Sequence of chain 1.B:
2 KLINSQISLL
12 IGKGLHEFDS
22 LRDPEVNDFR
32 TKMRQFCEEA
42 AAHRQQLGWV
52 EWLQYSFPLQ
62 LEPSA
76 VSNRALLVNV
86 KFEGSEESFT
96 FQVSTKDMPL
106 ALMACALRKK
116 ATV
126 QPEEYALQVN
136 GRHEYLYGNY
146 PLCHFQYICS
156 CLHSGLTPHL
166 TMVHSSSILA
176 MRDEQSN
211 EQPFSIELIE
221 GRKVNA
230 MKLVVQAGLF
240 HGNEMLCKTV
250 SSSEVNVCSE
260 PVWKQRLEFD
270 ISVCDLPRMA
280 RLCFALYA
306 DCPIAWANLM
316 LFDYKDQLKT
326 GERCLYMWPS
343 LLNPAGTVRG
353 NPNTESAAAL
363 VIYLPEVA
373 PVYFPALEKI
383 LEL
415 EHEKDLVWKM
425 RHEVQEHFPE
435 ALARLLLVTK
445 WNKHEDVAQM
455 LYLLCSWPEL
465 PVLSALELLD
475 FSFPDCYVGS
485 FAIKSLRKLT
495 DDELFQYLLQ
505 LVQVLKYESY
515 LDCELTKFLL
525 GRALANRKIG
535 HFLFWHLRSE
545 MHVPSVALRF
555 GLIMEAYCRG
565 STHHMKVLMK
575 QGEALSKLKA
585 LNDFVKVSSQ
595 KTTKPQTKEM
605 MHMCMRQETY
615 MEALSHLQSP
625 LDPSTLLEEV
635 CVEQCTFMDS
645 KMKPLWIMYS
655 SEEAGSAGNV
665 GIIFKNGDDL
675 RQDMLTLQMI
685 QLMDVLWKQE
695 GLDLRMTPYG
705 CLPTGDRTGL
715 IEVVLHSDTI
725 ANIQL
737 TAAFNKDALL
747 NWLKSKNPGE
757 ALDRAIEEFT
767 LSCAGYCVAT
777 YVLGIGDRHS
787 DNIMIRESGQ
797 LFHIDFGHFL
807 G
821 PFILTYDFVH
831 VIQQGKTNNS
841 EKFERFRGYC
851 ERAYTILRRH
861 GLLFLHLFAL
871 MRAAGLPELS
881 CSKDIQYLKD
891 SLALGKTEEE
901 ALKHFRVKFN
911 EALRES

The small molecule below binds the protein below.
Small molecule (SMILES): Cn1c(Cc2nc(N3CCOCC3)cc(=O)[nH]2)nc2ccccc21

Binding-site contacts:
Ligand atom C4 contacts residue GLU716 of chain 1.B at 3.1 Å.
Ligand atom C24 contacts residue MET642 of chain 1.B at 3.7 Å (hydrophobic).
Ligand atom N17 contacts residue ILE667 of chain 1.B at 4.0 Å.
Ligand atom C4 contacts residue VAL718 of chain 1.B at 3.6 Å (hydrophobic).
Ligand atom O13 contacts residue LYS669 of chain 1.B at 3.6 Å.
Ligand atom C4 contacts residue TYR703 of chain 1.B at 4.0 Å (hydrophobic).
Ligand atom C20 contacts residue TRP650 of chain 1.B at 3.6 Å (hydrophobic).
Ligand atom C22 contacts residue LEU649 of chain 1.B at 3.8 Å (hydrophobic).
Ligand atom N2 contacts residue ILE667 of chain 1.B at 3.5 Å.
Ligand atom O5 contacts residue VAL718 of chain 1.B at 3.0 Å (h-bond).
Ligand atom C23 contacts residue PRO648 of chain 1.B at 3.8 Å (hydrophobic).
Ligand atom C12 contacts residue ILE715 of chain 1.B at 3.8 Å (hydrophobic).
Ligand atom C22 contacts residue PRO648 of chain 1.B at 3.4 Å (hydrophobic).
Ligand atom C4 contacts residue VAL717 of chain 1.B at 4.0 Å (hydrophobic).
Ligand atom C19 contacts residue MET642 of chain 1.B at 3.7 Å (hydrophobic).
Ligand atom O5 contacts residue VAL717 of chain 1.B at 3.9 Å.
Ligand atom N8 contacts residue ILE800 of chain 1.B at 4.0 Å.
Ligand atom O5 contacts residue GLU716 of chain 1.B at 3.9 Å.
Ligand atom C21 contacts residue TRP650 of chain 1.B at 3.5 Å (hydrophobic).
Ligand atom O13 contacts residue ASP801 of chain 1.B at 3.6 Å.
Ligand atom C22 contacts residue MET642 of chain 1.B at 4.0 Å (hydrophobic).
Ligand atom C23 contacts residue ILE667 of chain 1.B at 3.7 Å (hydrophobic).
Ligand atom C20 contacts residue MET642 of chain 1.B at 3.6 Å (hydrophobic).
Ligand atom C18 contacts residue TRP650 of chain 1.B at 4.0 Å (hydrophobic).
Ligand atom C19 contacts residue TRP650 of chain 1.B at 3.8 Å (hydrophobic).
Ligand atom C6 contacts residue VAL717 of chain 1.B at 4.0 Å (hydrophobic).
Ligand atom N16 contacts residue MET642 of chain 1.B at 3.4 Å (h-bond).
Ligand atom C3 contacts residue ILE800 of chain 1.B at 3.7 Å (hydrophobic).
Ligand atom C7 contacts residue MET790 of chain 1.B at 3.5 Å (hydrophobic).
Ligand atom C7 contacts residue ILE667 of chain 1.B at 3.9 Å (hydrophobic).
Ligand atom C22 contacts residue TRP650 of chain 1.B at 3.5 Å (hydrophobic).
Ligand atom C3 contacts residue TYR703 of chain 1.B at 3.8 Å (hydrophobic).
Ligand atom C21 contacts residue PHE641 of chain 1.B at 3.8 Å (hydrophobic).
Ligand atom C21 contacts residue MET642 of chain 1.B at 3.7 Å (hydrophobic).
Ligand atom C1 contacts residue ILE667 of chain 1.B at 3.6 Å (hydrophobic).
Ligand atom N17 contacts residue MET642 of chain 1.B at 4.0 Å.
Ligand atom C6 contacts residue VAL718 of chain 1.B at 3.7 Å (hydrophobic).
Ligand atom C23 contacts residue TRP650 of chain 1.B at 3.9 Å (hydrophobic).
Ligand atom C14 contacts residue MET642 of chain 1.B at 3.5 Å (hydrophobic).
Ligand atom N8 contacts residue ILE667 of chain 1.B at 3.7 Å.